The small molecule below binds the protein below.
Small molecule (SMILES): CN1[C@@H](CC(=O)c2ccccc2)CCC[C@H]1C[C@H](O)c1ccccc1

Sequence of chain 1.B:
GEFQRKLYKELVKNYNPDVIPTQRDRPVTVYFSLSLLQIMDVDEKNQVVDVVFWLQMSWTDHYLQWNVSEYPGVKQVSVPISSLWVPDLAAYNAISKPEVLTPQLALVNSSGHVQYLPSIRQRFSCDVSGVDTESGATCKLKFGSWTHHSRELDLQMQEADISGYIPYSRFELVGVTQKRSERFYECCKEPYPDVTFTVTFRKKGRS

Binding-site contacts:
Ligand atom C6 contacts residue GLN115 of chain 1.B at 4.0 Å.
Ligand atom C21 contacts residue GOL1 of chain 1.I at 3.8 Å.
Ligand atom C19 contacts residue TRP54 of chain 1.B at 3.9 Å (hydrophobic).
Ligand atom C5 contacts residue GLN115 of chain 1.B at 3.7 Å.
Ligand atom O1 contacts residue TYR185 of chain 1.A at 3.9 Å.
Ligand atom C7 contacts residue CYS187 of chain 1.A at 3.5 Å (hydrophobic).
Ligand atom C15 contacts residue TYR185 of chain 1.A at 4.0 Å (hydrophobic).
Ligand atom C5 contacts residue CYS187 of chain 1.A at 3.5 Å (hydrophobic).
Ligand atom O1 contacts residue TRP54 of chain 1.B at 3.8 Å.
Ligand atom C12 contacts residue TRP146 of chain 1.A at 3.3 Å (hydrophobic).
Ligand atom C1 contacts residue CYS187 of chain 1.A at 3.4 Å (hydrophobic).
Ligand atom C6 contacts residue CYS187 of chain 1.A at 3.5 Å (hydrophobic).
Ligand atom C15 contacts residue SER145 of chain 1.A at 4.0 Å.
Ligand atom C20 contacts residue GOL1 of chain 1.I at 3.8 Å.
Ligand atom C10 contacts residue SER119 of chain 1.B at 3.9 Å.
Ligand atom C14 contacts residue TRP146 of chain 1.A at 3.3 Å (hydrophobic).
Ligand atom C18 contacts residue TYR92 of chain 1.A at 3.4 Å (hydrophobic).
Ligand atom C11 contacts residue TYR185 of chain 1.A at 3.8 Å (hydrophobic).
Ligand atom C7 contacts residue GLN56 of chain 1.B at 3.2 Å.
Ligand atom C16 contacts residue TYR185 of chain 1.A at 3.7 Å (hydrophobic).
Ligand atom C4 contacts residue CYS187 of chain 1.A at 3.4 Å (hydrophobic).
Ligand atom C22 contacts residue TRP146 of chain 1.A at 3.8 Å (hydrophobic).
Ligand atom C17 contacts residue TRP146 of chain 1.A at 3.6 Å (hydrophobic).
Ligand atom C13 contacts residue TYR92 of chain 1.A at 3.5 Å (hydrophobic).
Ligand atom C10 contacts residue TRP146 of chain 1.A at 3.6 Å (hydrophobic).
Ligand atom C2 contacts residue CYS188 of chain 1.A at 3.8 Å (hydrophobic).
Ligand atom C19 contacts residue TRP146 of chain 1.A at 3.2 Å (hydrophobic).
Ligand atom O2 contacts residue TYR185 of chain 1.A at 3.4 Å.
Ligand atom C15 contacts residue TYR192 of chain 1.A at 3.3 Å (hydrophobic).
Ligand atom C20 contacts residue TYR92 of chain 1.A at 3.8 Å (hydrophobic).
Ligand atom C15 contacts residue TYR92 of chain 1.A at 4.0 Å (hydrophobic).
Ligand atom C8 contacts residue CYS187 of chain 1.A at 3.8 Å (hydrophobic).
Ligand atom C15 contacts residue TRP146 of chain 1.A at 3.7 Å (hydrophobic).
Ligand atom C21 contacts residue LEU37 of chain 1.B at 3.9 Å (hydrophobic).
Ligand atom C13 contacts residue TRP146 of chain 1.A at 3.9 Å (hydrophobic).
Ligand atom C12 contacts residue TYR192 of chain 1.A at 3.5 Å (hydrophobic).
Ligand atom C10 contacts residue TRP54 of chain 1.B at 3.7 Å (hydrophobic).
Ligand atom C2 contacts residue CYS187 of chain 1.A at 3.4 Å (hydrophobic).
Ligand atom C3 contacts residue CYS187 of chain 1.A at 3.5 Å (hydrophobic).
Ligand atom C4 contacts residue GLN56 of chain 1.B at 3.6 Å.

Sequence of chain 1.A:
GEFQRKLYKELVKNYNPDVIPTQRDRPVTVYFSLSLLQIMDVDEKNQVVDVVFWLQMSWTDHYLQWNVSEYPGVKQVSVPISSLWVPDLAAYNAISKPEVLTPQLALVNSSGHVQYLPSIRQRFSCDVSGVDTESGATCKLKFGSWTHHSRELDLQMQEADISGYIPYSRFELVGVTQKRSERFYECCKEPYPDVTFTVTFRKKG